The protein below binds the small molecule below.
Small molecule (SMILES): CSCC[C@H](NC(=O)[C@H](CC(N)=O)NC(=O)[C@H](CC1=CN=C2C=CC=CC12)NC(=O)[C@H](CC(=O)O)NC(=O)[C@@H](N)CCSC)C(=O)N[C@@H](CC1=NC=NC1)C(=O)N[C@@H](C)C(=O)N[C@@H](C)C(=O)O

Sequence of chain 1.B:
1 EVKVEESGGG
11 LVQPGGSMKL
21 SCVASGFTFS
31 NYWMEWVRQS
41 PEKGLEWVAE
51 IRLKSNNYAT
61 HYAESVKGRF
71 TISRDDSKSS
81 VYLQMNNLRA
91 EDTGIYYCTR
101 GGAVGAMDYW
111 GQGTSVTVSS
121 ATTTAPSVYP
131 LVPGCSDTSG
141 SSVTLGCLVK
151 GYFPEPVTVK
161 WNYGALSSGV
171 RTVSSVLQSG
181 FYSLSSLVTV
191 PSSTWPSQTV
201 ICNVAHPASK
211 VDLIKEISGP

Binding-site contacts:
Ligand atom C contacts residue TRP33 of chain 1.B at 3.5 Å (hydrophobic).
Ligand atom ND2 contacts residue THR96 of chain 1.A at 3.0 Å (h-bond).
Ligand atom CD2 contacts residue LYS55 of chain 1.A at 3.0 Å.
Ligand atom N contacts residue TRP33 of chain 1.B at 3.3 Å.
Ligand atom CB contacts residue TYR37 of chain 1.A at 3.5 Å (hydrophobic).
Ligand atom CB contacts residue GLY102 of chain 1.B at 3.6 Å.
Ligand atom SD contacts residue GLY101 of chain 1.B at 3.2 Å (h-bond).
Ligand atom CB contacts residue HIS98 of chain 1.A at 3.6 Å.
Ligand atom CE1 contacts residue LYS55 of chain 1.A at 3.2 Å.
Ligand atom SD contacts residue HIS61 of chain 1.B at 3.5 Å (h-bond).
Ligand atom OD1 contacts residue HIS31 of chain 1.A at 2.7 Å (h-bond).
Ligand atom CG contacts residue HIS98 of chain 1.A at 3.6 Å.
Ligand atom OD1 contacts residue GLY105 of chain 1.B at 3.4 Å.
Ligand atom SD contacts residue TRP33 of chain 1.B at 3.5 Å (h-bond).
Ligand atom CB contacts residue THR96 of chain 1.A at 3.6 Å.
Ligand atom O contacts residue TRP33 of chain 1.B at 3.5 Å.
Ligand atom CD1 contacts residue HIS98 of chain 1.A at 3.4 Å.
Ligand atom C contacts residue TRP33 of chain 1.B at 3.6 Å (hydrophobic).
Ligand atom CG contacts residue GLY101 of chain 1.B at 3.6 Å.
Ligand atom CA contacts residue TRP33 of chain 1.B at 3.4 Å (hydrophobic).
Ligand atom N contacts residue TYR37 of chain 1.A at 3.5 Å (h-bond).
Ligand atom CD1 contacts residue VAL99 of chain 1.A at 3.5 Å (hydrophobic).
Ligand atom CE1 contacts residue ASN35 of chain 1.A at 3.4 Å.
Ligand atom CA contacts residue TYR37 of chain 1.A at 3.5 Å (hydrophobic).
Ligand atom O contacts residue ARG52 of chain 1.B at 2.9 Å (salt-bridge).
Ligand atom OD1 contacts residue TYR37 of chain 1.A at 3.5 Å.
Ligand atom CG contacts residue TRP33 of chain 1.B at 3.6 Å (hydrophobic).
Ligand atom NE2 contacts residue LYS55 of chain 1.A at 2.7 Å (salt-bridge).
Ligand atom CB contacts residue TRP33 of chain 1.B at 3.5 Å (hydrophobic).
Ligand atom ND1 contacts residue TYR37 of chain 1.A at 2.7 Å (h-bond).
Ligand atom CG contacts residue LYS55 of chain 1.A at 3.6 Å.
Ligand atom CE contacts residue ASN31 of chain 1.B at 3.5 Å.
Ligand atom CE1 contacts residue TYR37 of chain 1.A at 3.5 Å (hydrophobic).
Ligand atom CZ2 contacts residue VAL99 of chain 1.A at 3.6 Å (hydrophobic).
Ligand atom CB contacts residue ALA103 of chain 1.B at 3.4 Å (hydrophobic).
Ligand atom CB contacts residue GLY105 of chain 1.B at 3.6 Å.
Ligand atom ND2 contacts residue TYR37 of chain 1.A at 3.3 Å.
Ligand atom CB contacts residue GLY105 of chain 1.B at 3.3 Å.
Ligand atom CG contacts residue GLY105 of chain 1.B at 3.5 Å.
Ligand atom NE1 contacts residue VAL99 of chain 1.A at 3.6 Å (h-bond).

Sequence of chain 1.A:
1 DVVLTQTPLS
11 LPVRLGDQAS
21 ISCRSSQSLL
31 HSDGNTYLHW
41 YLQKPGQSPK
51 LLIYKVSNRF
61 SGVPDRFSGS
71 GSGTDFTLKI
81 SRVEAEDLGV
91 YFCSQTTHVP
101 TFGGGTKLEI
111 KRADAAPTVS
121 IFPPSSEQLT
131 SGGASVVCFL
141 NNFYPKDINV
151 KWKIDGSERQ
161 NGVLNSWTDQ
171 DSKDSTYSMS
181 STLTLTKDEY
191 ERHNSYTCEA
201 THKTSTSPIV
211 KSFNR